Sequence of chain 1.B:
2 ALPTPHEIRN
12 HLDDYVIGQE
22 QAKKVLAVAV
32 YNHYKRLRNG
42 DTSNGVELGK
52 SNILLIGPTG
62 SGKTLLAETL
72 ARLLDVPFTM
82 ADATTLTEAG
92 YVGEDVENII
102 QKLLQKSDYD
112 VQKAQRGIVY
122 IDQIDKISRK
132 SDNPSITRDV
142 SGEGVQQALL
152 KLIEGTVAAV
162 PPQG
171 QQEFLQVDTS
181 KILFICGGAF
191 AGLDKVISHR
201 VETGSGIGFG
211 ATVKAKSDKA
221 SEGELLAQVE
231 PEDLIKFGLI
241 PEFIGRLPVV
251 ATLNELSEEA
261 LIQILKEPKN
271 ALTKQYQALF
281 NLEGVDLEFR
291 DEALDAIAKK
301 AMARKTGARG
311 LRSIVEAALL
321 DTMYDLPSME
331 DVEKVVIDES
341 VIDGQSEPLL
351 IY

Sequence of chain 1.A:
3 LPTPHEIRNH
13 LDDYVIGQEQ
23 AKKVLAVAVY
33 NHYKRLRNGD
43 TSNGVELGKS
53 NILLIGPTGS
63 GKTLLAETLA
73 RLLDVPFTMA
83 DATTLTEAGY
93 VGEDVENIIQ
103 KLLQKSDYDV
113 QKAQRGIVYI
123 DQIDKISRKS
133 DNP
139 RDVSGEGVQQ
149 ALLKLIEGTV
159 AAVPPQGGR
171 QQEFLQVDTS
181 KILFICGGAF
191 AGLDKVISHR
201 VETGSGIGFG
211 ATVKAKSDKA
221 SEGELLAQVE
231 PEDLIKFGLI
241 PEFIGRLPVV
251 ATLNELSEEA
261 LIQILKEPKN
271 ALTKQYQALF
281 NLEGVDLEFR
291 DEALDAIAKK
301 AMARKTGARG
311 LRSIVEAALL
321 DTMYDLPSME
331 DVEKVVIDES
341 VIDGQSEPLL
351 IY

This protein binds this small molecule.
Small molecule (SMILES): Nc1ncnc2c1ncn2[C@@H]1O[C@H](COP(=O)(O)OP(=O)(O)OP(O)(O)=S)[C@@H](O)[C@H]1O

Binding-site contacts:
Ligand atom PG contacts residue ARG309 of chain 1.A at 3.3 Å.
Ligand atom S1G contacts residue ARG309 of chain 1.A at 3.5 Å (salt-bridge).
Ligand atom C2 contacts residue ILE264 of chain 1.A at 3.6 Å (hydrophobic).
Ligand atom S1G contacts residue ARG246 of chain 1.B at 3.4 Å (salt-bridge).
Ligand atom PB contacts residue ARG309 of chain 1.A at 3.1 Å.
Ligand atom O3G contacts residue THR65 of chain 1.A at 2.7 Å (h-bond).
Ligand atom N7 contacts residue SER62 of chain 1.A at 3.6 Å.
Ligand atom O1B contacts residue THR60 of chain 1.A at 3.6 Å.
Ligand atom PG contacts residue LYS64 of chain 1.A at 3.6 Å.
Ligand atom N3 contacts residue ILE264 of chain 1.A at 3.7 Å.
Ligand atom O2G contacts residue ARG309 of chain 1.A at 3.4 Å (salt-bridge).
Ligand atom O2A contacts residue THR65 of chain 1.A at 3.4 Å.
Ligand atom C8 contacts residue GLY61 of chain 1.A at 3.3 Å.
Ligand atom O3G contacts residue LYS64 of chain 1.A at 3.3 Å.
Ligand atom O1B contacts residue GLY61 of chain 1.A at 2.5 Å (h-bond).
Ligand atom O3B contacts residue THR65 of chain 1.A at 3.2 Å (h-bond).
Ligand atom O2G contacts residue LYS64 of chain 1.A at 2.8 Å (salt-bridge).
Ligand atom N9 contacts residue ALA308 of chain 1.A at 3.7 Å.
Ligand atom O3G contacts residue ASP123 of chain 1.A at 3.5 Å (salt-bridge).
Ligand atom PA contacts residue ARG309 of chain 1.A at 3.6 Å.
Ligand atom O1A contacts residue ARG309 of chain 1.A at 2.6 Å (salt-bridge).
Ligand atom S1G contacts residue ASP123 of chain 1.A at 3.6 Å.
Ligand atom O2B contacts residue THR65 of chain 1.A at 3.2 Å (h-bond).
Ligand atom O3A contacts residue GLY61 of chain 1.A at 3.6 Å.
Ligand atom O2G contacts residue GLU242 of chain 1.B at 3.4 Å (salt-bridge).
Ligand atom O2B contacts residue GLY63 of chain 1.A at 3.5 Å (h-bond).
Ligand atom O1B contacts residue ARG309 of chain 1.A at 3.2 Å (salt-bridge).
Ligand atom N7 contacts residue GLY63 of chain 1.A at 3.2 Å (h-bond).
Ligand atom O3B contacts residue ARG309 of chain 1.A at 2.5 Å (salt-bridge).
Ligand atom O2B contacts residue LYS64 of chain 1.A at 2.9 Å (salt-bridge).
Ligand atom N6 contacts residue SER62 of chain 1.A at 3.1 Å (h-bond).
Ligand atom S1G contacts residue GLN124 of chain 1.A at 3.2 Å (h-bond).
Ligand atom O2A contacts residue LEU66 of chain 1.A at 3.2 Å (h-bond).
Ligand atom O1A contacts residue THR65 of chain 1.A at 3.7 Å.
Ligand atom N7 contacts residue GLY61 of chain 1.A at 2.9 Å (h-bond).
Ligand atom PG contacts residue THR65 of chain 1.A at 3.3 Å.
Ligand atom O1B contacts residue LYS64 of chain 1.A at 3.1 Å (salt-bridge).
Ligand atom C5' contacts residue ARG309 of chain 1.A at 3.6 Å.
Ligand atom O3A contacts residue ARG309 of chain 1.A at 3.1 Å.
Ligand atom S1G contacts residue THR65 of chain 1.A at 3.7 Å.